Sequence of chain 43.A:
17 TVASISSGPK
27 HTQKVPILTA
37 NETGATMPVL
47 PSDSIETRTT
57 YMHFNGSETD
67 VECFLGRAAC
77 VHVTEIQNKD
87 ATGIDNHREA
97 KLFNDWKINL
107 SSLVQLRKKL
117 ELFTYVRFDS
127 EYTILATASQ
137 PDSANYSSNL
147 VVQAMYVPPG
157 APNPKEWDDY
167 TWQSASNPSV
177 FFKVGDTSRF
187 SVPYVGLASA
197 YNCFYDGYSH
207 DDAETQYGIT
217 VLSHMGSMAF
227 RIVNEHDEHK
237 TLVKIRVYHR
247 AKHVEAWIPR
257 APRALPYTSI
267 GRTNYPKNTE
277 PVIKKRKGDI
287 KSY

Sequence of chain 43.C:
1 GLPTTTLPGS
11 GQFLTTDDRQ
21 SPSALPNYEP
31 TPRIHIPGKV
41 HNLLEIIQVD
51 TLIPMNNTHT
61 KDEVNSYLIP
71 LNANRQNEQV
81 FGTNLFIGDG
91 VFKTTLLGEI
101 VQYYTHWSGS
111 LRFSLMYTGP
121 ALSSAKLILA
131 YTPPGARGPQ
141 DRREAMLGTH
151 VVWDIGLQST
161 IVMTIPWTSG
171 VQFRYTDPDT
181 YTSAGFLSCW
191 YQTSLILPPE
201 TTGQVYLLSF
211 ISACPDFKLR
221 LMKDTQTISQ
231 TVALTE

A small-molecule ligand and the protein it binds are described below.
Small molecule (SMILES): Cc1cc(CCCCCCCOc2ccc(C3=N[C@@H](C)CO3)cc2)on1

Binding-site contacts:
Ligand atom C6B contacts residue TYR197 of chain 43.A at 3.7 Å (hydrophobic).
Ligand atom C31 contacts residue SER175 of chain 43.A at 3.6 Å.
Ligand atom C2C contacts residue VAL188 of chain 43.A at 3.2 Å (hydrophobic).
Ligand atom C4C contacts residue TYR152 of chain 43.A at 3.8 Å (hydrophobic).
Ligand atom C7C contacts residue VAL191 of chain 43.A at 4.0 Å (hydrophobic).
Ligand atom CM1 contacts residue SER107 of chain 43.A at 3.9 Å.
Ligand atom C6B contacts residue LEU106 of chain 43.A at 4.0 Å (hydrophobic).
Ligand atom C5B contacts residue TYR197 of chain 43.A at 3.8 Å (hydrophobic).
Ligand atom C4B contacts residue LEU106 of chain 43.A at 4.0 Å (hydrophobic).
Ligand atom O1 contacts residue ALA24 of chain 43.C at 3.6 Å.
Ligand atom C5C contacts residue ILE104 of chain 43.A at 3.8 Å (hydrophobic).
Ligand atom C31 contacts residue ALA150 of chain 43.A at 3.1 Å (hydrophobic).
Ligand atom C5B contacts residue LEU106 of chain 43.A at 3.8 Å (hydrophobic).
Ligand atom O1B contacts residue ILE104 of chain 43.A at 3.9 Å.
Ligand atom C4 contacts residue MET224 of chain 43.A at 3.8 Å (hydrophobic).
Ligand atom N2 contacts residue PRO174 of chain 43.A at 3.9 Å.
Ligand atom C1C contacts residue TYR152 of chain 43.A at 4.0 Å (hydrophobic).
Ligand atom C7C contacts residue TYR128 of chain 43.A at 3.6 Å (hydrophobic).
Ligand atom C7C contacts residue TYR197 of chain 43.A at 3.8 Å (hydrophobic).
Ligand atom C31 contacts residue PRO174 of chain 43.A at 3.4 Å (hydrophobic).
Ligand atom C3 contacts residue PHE186 of chain 43.A at 3.8 Å (hydrophobic).
Ligand atom C4 contacts residue PHE186 of chain 43.A at 3.6 Å (hydrophobic).
Ligand atom C4C contacts residue ILE104 of chain 43.A at 3.9 Å (hydrophobic).
Ligand atom C3C contacts residue TYR128 of chain 43.A at 3.9 Å (hydrophobic).
Ligand atom C6C contacts residue VAL191 of chain 43.A at 3.2 Å (hydrophobic).
Ligand atom C5 contacts residue PHE186 of chain 43.A at 3.5 Å (hydrophobic).
Ligand atom C31 contacts residue VAL176 of chain 43.A at 3.3 Å (hydrophobic).
Ligand atom C5C contacts residue TYR128 of chain 43.A at 3.5 Å (hydrophobic).
Ligand atom C4 contacts residue TYR152 of chain 43.A at 3.9 Å (hydrophobic).
Ligand atom O1 contacts residue PHE186 of chain 43.A at 3.5 Å.
Ligand atom C3 contacts residue PRO174 of chain 43.A at 3.8 Å (hydrophobic).
Ligand atom O1B contacts residue TYR128 of chain 43.A at 3.9 Å.
Ligand atom C4A contacts residue ASN198 of chain 43.A at 3.9 Å.
Ligand atom O1 contacts residue VAL188 of chain 43.A at 3.8 Å.
Ligand atom C2C contacts residue TYR152 of chain 43.A at 4.0 Å (hydrophobic).
Ligand atom C3C contacts residue VAL188 of chain 43.A at 3.3 Å (hydrophobic).
Ligand atom N2 contacts residue PHE186 of chain 43.A at 3.7 Å.
Ligand atom C5 contacts residue TYR152 of chain 43.A at 3.8 Å (hydrophobic).
Ligand atom N2 contacts residue ALA24 of chain 43.C at 3.4 Å.
Ligand atom O1 contacts residue TYR152 of chain 43.A at 3.9 Å.